Binding-site contacts:
Ligand atom CBE contacts residue LEU19 of chain 6.A at 3.9 Å (hydrophobic).
Ligand atom CBF contacts residue LEU19 of chain 6.A at 3.6 Å (hydrophobic).
Ligand atom CBD contacts residue VAL92 of chain 6.A at 4.0 Å (hydrophobic).
Ligand atom CAA contacts residue LEU19 of chain 6.A at 3.9 Å (hydrophobic).
Ligand atom OAV contacts residue LEU19 of chain 6.A at 2.9 Å (h-bond).
Ligand atom NAT contacts residue LEU19 of chain 6.A at 3.5 Å.
Ligand atom CAK contacts residue THR93 of chain 6.A at 4.0 Å.
Ligand atom CBE contacts residue VAL27 of chain 6.A at 4.1 Å (hydrophobic).
Ligand atom CAJ contacts residue VAL27 of chain 6.A at 3.7 Å (hydrophobic).
Ligand atom CAK contacts residue LEU19 of chain 6.A at 3.7 Å (hydrophobic).
Ligand atom CL1 contacts residue PHE157 of chain 6.A at 2.7 Å.
Ligand atom CBG contacts residue LEU19 of chain 6.A at 3.4 Å (hydrophobic).
Ligand atom CAH contacts residue LEU19 of chain 6.A at 3.7 Å (hydrophobic).
Ligand atom CAI contacts residue PHE157 of chain 6.A at 4.1 Å (hydrophobic).
Ligand atom CBA contacts residue VAL27 of chain 6.A at 4.0 Å (hydrophobic).
Ligand atom NAU contacts residue VAL27 of chain 6.A at 3.6 Å.
Ligand atom O02 contacts residue PHE157 of chain 6.A at 2.8 Å.
Ligand atom CBA contacts residue PHE89 of chain 6.A at 4.2 Å (hydrophobic).
Ligand atom CAY contacts residue PHE157 of chain 6.A at 3.1 Å (hydrophobic).
Ligand atom C01 contacts residue PHE157 of chain 6.A at 3.3 Å (hydrophobic).
Ligand atom CBA contacts residue LEU19 of chain 6.A at 4.1 Å (hydrophobic).
Ligand atom CAX contacts residue PHE157 of chain 6.A at 3.5 Å (hydrophobic).
Ligand atom CAL contacts residue LEU19 of chain 6.A at 3.4 Å (hydrophobic).
Ligand atom CBF contacts residue VAL92 of chain 6.A at 3.2 Å (hydrophobic).
Ligand atom C01 contacts residue MET42 of chain 6.A at 3.6 Å (hydrophobic).
Ligand atom CAH contacts residue ALA40 of chain 6.A at 4.2 Å (hydrophobic).
Ligand atom NAD contacts residue VAL27 of chain 6.A at 4.1 Å.
Ligand atom CAN contacts residue LEU19 of chain 6.A at 4.1 Å (hydrophobic).
Ligand atom CAK contacts residue VAL92 of chain 6.A at 2.7 Å (hydrophobic).
Ligand atom CBD contacts residue LEU19 of chain 6.A at 3.9 Å (hydrophobic).
Ligand atom OAW contacts residue THR93 of chain 6.A at 4.2 Å.
Ligand atom C01 contacts residue GLU60 of chain 6.A at 4.2 Å.
Ligand atom CBC contacts residue LEU19 of chain 6.A at 3.5 Å (hydrophobic).
Ligand atom CAL contacts residue GLY20 of chain 6.A at 4.2 Å.
Ligand atom NAD contacts residue PHE89 of chain 6.A at 2.4 Å.
Ligand atom CAH contacts residue VAL92 of chain 6.A at 3.2 Å (hydrophobic).
Ligand atom CBB contacts residue VAL27 of chain 6.A at 3.7 Å (hydrophobic).
Ligand atom NAT contacts residue VAL92 of chain 6.A at 2.8 Å (h-bond).
Ligand atom CAG contacts residue VAL27 of chain 6.A at 3.9 Å (hydrophobic).
Ligand atom CAG contacts residue PHE89 of chain 6.A at 3.0 Å (hydrophobic).

This small molecule binds to this protein.
Small molecule (SMILES): COc1cc(Nc2c(C#N)cnc3cc(OCCCN4CCN(C)CC4)c(OC)cc23)c(Cl)cc1Cl

Sequence of chain 6.A:
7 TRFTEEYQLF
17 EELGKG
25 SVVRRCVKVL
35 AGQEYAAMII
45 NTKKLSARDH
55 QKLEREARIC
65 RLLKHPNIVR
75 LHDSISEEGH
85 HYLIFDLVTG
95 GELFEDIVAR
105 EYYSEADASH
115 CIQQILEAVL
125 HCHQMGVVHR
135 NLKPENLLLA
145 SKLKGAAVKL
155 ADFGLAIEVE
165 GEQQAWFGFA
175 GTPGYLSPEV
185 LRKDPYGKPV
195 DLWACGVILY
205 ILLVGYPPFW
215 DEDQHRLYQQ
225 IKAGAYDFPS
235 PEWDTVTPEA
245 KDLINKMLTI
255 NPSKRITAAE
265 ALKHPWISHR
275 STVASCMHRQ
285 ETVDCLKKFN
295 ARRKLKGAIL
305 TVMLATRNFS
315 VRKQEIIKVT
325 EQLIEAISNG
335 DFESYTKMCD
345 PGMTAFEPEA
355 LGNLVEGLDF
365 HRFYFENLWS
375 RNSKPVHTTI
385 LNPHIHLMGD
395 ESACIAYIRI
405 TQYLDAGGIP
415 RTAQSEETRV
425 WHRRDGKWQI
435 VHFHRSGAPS